Sequence of chain 1.C:
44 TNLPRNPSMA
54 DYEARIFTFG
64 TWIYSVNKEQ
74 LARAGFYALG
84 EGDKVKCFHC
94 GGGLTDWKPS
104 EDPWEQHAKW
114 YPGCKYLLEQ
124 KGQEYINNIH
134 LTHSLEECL

Binding-site contacts:
Ligand atom CAA contacts residue THR98 of chain 1.C at 3.3 Å.
Ligand atom NAV contacts residue LEU97 of chain 1.C at 3.9 Å.
Ligand atom OAH contacts residue THR98 of chain 1.C at 2.9 Å (h-bond).
Ligand atom CBG contacts residue GLY96 of chain 1.C at 3.1 Å.
Ligand atom CBF contacts residue THR98 of chain 1.C at 3.9 Å.
Ligand atom CAB contacts residue GLU104 of chain 1.C at 3.5 Å.
Ligand atom NAV contacts residue GLY96 of chain 1.C at 2.6 Å (h-bond).
Ligand atom CAA contacts residue GLU104 of chain 1.C at 3.7 Å.
Ligand atom OAI contacts residue THR98 of chain 1.C at 4.1 Å.
Ligand atom OAH contacts residue GLY96 of chain 1.C at 4.2 Å.
Ligand atom CAA contacts residue ASP99 of chain 1.C at 4.2 Å.
Ligand atom CBA contacts residue LYS87 of chain 1.C at 4.1 Å.
Ligand atom CAY contacts residue GLY96 of chain 1.C at 3.4 Å.
Ligand atom C contacts residue THR98 of chain 1.C at 3.7 Å.
Ligand atom CB contacts residue GLN109 of chain 1.C at 3.6 Å.
Ligand atom N contacts residue ASP99 of chain 1.C at 3.8 Å.
Ligand atom CB contacts residue GLU104 of chain 1.C at 3.8 Å.
Ligand atom CA contacts residue GLU104 of chain 1.C at 3.8 Å.
Ligand atom CAB contacts residue ASP99 of chain 1.C at 2.9 Å.
Ligand atom CAZ contacts residue THR98 of chain 1.C at 4.0 Å.
Ligand atom CAT contacts residue TYR114 of chain 1.C at 3.4 Å (hydrophobic).
Ligand atom CAO contacts residue THR98 of chain 1.C at 3.4 Å.
Ligand atom N contacts residue GLU104 of chain 1.C at 3.0 Å (salt-bridge).
Ligand atom CA contacts residue ASP99 of chain 1.C at 3.5 Å.
Ligand atom CBG contacts residue TYR114 of chain 1.C at 3.9 Å (hydrophobic).
Ligand atom CAA contacts residue TRP100 of chain 1.C at 3.6 Å (hydrophobic).
Ligand atom CAO contacts residue ASP99 of chain 1.C at 3.9 Å.
Ligand atom CB contacts residue THR98 of chain 1.C at 3.9 Å.
Ligand atom NAW contacts residue THR98 of chain 1.C at 3.0 Å (h-bond).
Ligand atom CA contacts residue THR98 of chain 1.C at 3.5 Å.
Ligand atom CB contacts residue TRP113 of chain 1.C at 4.0 Å (hydrophobic).
Ligand atom CAB contacts residue LYS101 of chain 1.C at 3.7 Å.
Ligand atom CBG contacts residue LEU97 of chain 1.C at 4.1 Å (hydrophobic).
Ligand atom OAI contacts residue ASP99 of chain 1.C at 3.5 Å.
Ligand atom CAT contacts residue GLY96 of chain 1.C at 3.9 Å.
Ligand atom CAP contacts residue LYS87 of chain 1.C at 3.6 Å.
Ligand atom CAP contacts residue GLY96 of chain 1.C at 3.6 Å.
Ligand atom CAA contacts residue LEU97 of chain 1.C at 4.2 Å (hydrophobic).
Ligand atom OAH contacts residue LEU97 of chain 1.C at 3.4 Å.
Ligand atom O contacts residue TRP113 of chain 1.C at 3.8 Å.

A protein and the small-molecule ligand that binds it are described below.
Small molecule (SMILES): CC[C@H](NC)C(=O)N[C@@H]1C(=O)N2[C@@H](CC[C@@H]1CO)CC[C@H]2C(=O)NCc1ccc(C(C)(C)C)cc1